Binding-site contacts:
Ligand atom CH2 contacts residue ARG749 of chain 1.HA at 3.4 Å.
Ligand atom CB contacts residue GLY842 of chain 1.HA at 3.4 Å.
Ligand atom OH2 contacts residue ARG749 of chain 1.HA at 3.1 Å (salt-bridge).
Ligand atom O contacts residue ASN792 of chain 1.HA at 3.2 Å (h-bond).
Ligand atom CG2 contacts residue GLN791 of chain 1.HA at 3.0 Å.
Ligand atom C contacts residue ASN792 of chain 1.HA at 3.5 Å.
Ligand atom CA contacts residue ARG749 of chain 1.HA at 3.0 Å.
Ligand atom CD1 contacts residue ASN742 of chain 1.HA at 3.1 Å.
Ligand atom O contacts residue HIS1108 of chain 1.HA at 3.5 Å.
Ligand atom O contacts residue GLY789 of chain 1.HA at 3.3 Å.
Ligand atom O contacts residue VAL788 of chain 1.HA at 3.2 Å (h-bond).
Ligand atom CZ2 contacts residue ARG749 of chain 1.HA at 3.4 Å.
Ligand atom OD contacts residue ILE779 of chain 1.HA at 3.3 Å.
Ligand atom CG contacts residue GLU845 of chain 1.HA at 3.5 Å.
Ligand atom OD1 contacts residue GLN718 of chain 1.IA at 2.7 Å (h-bond).
Ligand atom O contacts residue GLN790 of chain 1.HA at 2.6 Å (h-bond).
Ligand atom CZ3 contacts residue ARG749 of chain 1.HA at 3.2 Å.
Ligand atom O contacts residue ASN792 of chain 1.HA at 3.1 Å (h-bond).
Ligand atom CE3 contacts residue VAL788 of chain 1.HA at 3.3 Å (hydrophobic).
Ligand atom O contacts residue GLN791 of chain 1.HA at 3.2 Å (h-bond).
Ligand atom CG2 contacts residue HIS839 of chain 1.HA at 3.3 Å.
Ligand atom CB contacts residue GLU845 of chain 1.HA at 3.5 Å.
Ligand atom C contacts residue GLN790 of chain 1.HA at 3.5 Å.
Ligand atom CD1 contacts residue GLN718 of chain 1.IA at 3.4 Å.
Ligand atom OD1 contacts residue GLU845 of chain 1.HA at 2.5 Å (salt-bridge).
Ligand atom CH2 contacts residue SER782 of chain 1.HA at 3.4 Å.
Ligand atom C contacts residue HIS1108 of chain 1.HA at 3.4 Å.
Ligand atom O contacts residue ARG749 of chain 1.HA at 3.4 Å (salt-bridge).
Ligand atom C contacts residue ASN792 of chain 1.HA at 3.5 Å.
Ligand atom CB contacts residue GLN791 of chain 1.HA at 3.5 Å.
Ligand atom CA contacts residue GLN791 of chain 1.HA at 3.3 Å.
Ligand atom OG1 contacts residue GLN783 of chain 1.HA at 3.4 Å (h-bond).
Ligand atom N contacts residue GLN790 of chain 1.HA at 3.4 Å (h-bond).
Ligand atom CD contacts residue HIS1108 of chain 1.HA at 3.1 Å.
Ligand atom CE3 contacts residue ARG749 of chain 1.HA at 3.4 Å.
Ligand atom OH2 contacts residue SER782 of chain 1.HA at 2.6 Å (h-bond).
Ligand atom CE2 contacts residue ARG749 of chain 1.HA at 3.4 Å.
Ligand atom C contacts residue GLN790 of chain 1.HA at 3.0 Å.
Ligand atom O contacts residue ASN792 of chain 1.HA at 3.4 Å (h-bond).
Ligand atom N contacts residue GLN790 of chain 1.HA at 3.4 Å (h-bond).

Sequence of chain 1.IA:
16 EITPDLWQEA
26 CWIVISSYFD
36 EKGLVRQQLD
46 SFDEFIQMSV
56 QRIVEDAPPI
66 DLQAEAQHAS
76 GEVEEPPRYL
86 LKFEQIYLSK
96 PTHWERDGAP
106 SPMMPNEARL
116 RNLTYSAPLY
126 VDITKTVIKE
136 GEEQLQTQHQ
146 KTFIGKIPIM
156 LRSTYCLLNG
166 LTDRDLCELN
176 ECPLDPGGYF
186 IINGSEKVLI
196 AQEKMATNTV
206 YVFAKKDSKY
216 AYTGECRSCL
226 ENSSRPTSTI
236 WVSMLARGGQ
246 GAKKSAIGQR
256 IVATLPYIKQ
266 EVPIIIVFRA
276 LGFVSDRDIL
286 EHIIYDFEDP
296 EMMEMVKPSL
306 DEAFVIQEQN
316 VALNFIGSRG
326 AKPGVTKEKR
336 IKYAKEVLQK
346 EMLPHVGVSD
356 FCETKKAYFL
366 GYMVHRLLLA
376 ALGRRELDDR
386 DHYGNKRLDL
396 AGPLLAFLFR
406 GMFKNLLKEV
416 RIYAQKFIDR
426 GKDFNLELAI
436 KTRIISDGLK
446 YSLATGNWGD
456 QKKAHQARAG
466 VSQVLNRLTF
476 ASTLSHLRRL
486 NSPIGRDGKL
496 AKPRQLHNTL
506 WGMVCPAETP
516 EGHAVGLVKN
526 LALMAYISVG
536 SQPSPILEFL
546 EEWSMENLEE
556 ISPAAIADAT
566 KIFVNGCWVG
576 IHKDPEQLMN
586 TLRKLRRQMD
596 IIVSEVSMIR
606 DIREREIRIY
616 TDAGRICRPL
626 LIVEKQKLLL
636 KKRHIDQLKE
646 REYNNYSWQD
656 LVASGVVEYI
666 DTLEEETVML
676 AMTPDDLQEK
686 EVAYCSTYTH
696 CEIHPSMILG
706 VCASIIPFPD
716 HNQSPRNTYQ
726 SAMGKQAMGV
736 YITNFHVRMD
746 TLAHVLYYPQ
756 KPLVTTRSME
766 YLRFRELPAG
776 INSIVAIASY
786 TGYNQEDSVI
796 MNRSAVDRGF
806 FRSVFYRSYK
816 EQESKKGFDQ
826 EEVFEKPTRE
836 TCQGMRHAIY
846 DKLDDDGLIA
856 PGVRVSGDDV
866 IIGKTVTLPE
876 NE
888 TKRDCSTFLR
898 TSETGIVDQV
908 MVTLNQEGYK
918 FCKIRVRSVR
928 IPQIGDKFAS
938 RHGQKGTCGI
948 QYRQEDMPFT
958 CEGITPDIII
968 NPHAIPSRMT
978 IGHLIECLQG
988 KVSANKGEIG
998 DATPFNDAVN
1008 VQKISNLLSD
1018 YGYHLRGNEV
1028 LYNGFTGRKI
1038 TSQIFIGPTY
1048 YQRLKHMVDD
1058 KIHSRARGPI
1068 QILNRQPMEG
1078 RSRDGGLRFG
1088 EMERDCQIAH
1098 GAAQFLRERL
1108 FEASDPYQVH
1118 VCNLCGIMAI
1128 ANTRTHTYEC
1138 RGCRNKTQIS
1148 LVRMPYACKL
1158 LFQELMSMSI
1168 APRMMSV

Sequence of chain 1.HA:
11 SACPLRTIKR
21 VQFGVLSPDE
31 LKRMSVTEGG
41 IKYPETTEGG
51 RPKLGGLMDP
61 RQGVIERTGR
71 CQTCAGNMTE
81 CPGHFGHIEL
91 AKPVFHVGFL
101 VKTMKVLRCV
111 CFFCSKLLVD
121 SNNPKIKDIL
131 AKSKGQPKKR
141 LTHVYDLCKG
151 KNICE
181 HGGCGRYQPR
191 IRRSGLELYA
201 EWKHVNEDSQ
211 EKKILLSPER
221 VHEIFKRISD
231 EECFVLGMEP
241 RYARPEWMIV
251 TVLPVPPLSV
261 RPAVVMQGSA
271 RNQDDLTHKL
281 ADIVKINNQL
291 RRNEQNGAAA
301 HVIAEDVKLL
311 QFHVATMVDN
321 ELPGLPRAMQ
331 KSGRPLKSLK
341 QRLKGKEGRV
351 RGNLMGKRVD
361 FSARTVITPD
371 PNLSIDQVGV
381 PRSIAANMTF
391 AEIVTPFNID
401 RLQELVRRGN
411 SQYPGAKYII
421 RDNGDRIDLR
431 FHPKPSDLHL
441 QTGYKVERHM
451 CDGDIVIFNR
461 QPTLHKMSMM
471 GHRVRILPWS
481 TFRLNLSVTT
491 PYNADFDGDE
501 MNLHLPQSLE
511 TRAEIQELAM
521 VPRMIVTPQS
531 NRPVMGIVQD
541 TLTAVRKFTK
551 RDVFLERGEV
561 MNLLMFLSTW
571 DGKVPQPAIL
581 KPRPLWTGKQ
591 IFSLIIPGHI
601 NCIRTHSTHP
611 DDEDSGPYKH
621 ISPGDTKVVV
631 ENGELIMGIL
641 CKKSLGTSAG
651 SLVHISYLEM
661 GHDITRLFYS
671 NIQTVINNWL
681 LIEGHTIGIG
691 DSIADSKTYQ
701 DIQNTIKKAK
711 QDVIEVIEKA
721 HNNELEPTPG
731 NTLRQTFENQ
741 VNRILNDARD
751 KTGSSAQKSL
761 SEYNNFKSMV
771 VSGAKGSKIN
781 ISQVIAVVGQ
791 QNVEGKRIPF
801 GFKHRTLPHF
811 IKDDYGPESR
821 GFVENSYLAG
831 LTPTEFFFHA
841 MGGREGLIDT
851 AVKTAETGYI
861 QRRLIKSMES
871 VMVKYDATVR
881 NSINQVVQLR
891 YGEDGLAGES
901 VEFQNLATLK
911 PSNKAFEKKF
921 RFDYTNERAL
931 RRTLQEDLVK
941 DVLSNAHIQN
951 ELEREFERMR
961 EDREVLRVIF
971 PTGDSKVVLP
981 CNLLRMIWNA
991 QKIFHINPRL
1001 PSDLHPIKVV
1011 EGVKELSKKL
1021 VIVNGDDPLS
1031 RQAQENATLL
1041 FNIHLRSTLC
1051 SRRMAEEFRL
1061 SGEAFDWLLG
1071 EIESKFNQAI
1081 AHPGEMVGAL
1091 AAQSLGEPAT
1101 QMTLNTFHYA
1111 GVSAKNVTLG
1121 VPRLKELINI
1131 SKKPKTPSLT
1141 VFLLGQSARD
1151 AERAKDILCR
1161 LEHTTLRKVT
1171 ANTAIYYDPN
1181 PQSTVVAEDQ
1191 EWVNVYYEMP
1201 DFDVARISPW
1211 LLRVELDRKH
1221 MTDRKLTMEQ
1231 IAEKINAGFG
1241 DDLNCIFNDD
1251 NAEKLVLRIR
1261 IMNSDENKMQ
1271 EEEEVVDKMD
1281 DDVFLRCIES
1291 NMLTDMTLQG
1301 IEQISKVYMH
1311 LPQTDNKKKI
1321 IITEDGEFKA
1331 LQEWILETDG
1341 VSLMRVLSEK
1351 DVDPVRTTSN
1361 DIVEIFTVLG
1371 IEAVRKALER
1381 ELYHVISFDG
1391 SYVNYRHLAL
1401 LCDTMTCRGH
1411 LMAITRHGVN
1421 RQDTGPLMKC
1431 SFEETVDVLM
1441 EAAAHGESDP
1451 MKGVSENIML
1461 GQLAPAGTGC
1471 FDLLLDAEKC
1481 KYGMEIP

The protein below binds the small molecule below.
Small molecule (SMILES): CC[C@H](C)[C@@H]1NC(=O)CNC(=O)[C@@H]2Cc3c([nH]c4cc(O)ccc34)[S@@](=O)C[C@H](NC(=O)CNC1=O)C(=O)N[C@@H](CC(N)=O)C(=O)N1C[C@H](O)C[C@H]1C(=O)N[C@@H]([C@@H](C)[C@@H](O)CO)C(=O)N2